This small molecule binds to this protein.
Small molecule (SMILES): CCc1cc(Sc2ncc(C(=O)O)[nH]2)nc([C@H]2CCCC[C@@H]2C(=O)NCc2ccc(Cl)c(Cl)c2)n1

Sequence of chain 1.D:
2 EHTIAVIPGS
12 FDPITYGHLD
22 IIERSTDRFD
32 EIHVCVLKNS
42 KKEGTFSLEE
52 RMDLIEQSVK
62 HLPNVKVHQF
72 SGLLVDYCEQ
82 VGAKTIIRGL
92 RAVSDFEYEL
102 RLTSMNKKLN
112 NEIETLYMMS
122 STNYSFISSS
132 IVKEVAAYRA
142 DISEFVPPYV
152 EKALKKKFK

Sequence of chain 1.F:
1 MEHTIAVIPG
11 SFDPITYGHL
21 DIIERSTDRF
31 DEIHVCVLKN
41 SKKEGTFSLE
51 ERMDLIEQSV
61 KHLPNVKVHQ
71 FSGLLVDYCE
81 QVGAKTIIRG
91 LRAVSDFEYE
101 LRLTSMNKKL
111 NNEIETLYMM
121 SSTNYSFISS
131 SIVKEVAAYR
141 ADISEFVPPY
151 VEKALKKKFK

Binding-site contacts:
Ligand atom N35 contacts residue GLU135 of chain 1.D at 3.8 Å.
Ligand atom CL8 contacts residue GLY10 of chain 1.F at 3.9 Å.
Ligand atom C36 contacts residue GLU135 of chain 1.D at 3.1 Å.
Ligand atom N35 contacts residue TYR99 of chain 1.F at 3.4 Å (h-bond).
Ligand atom O18 contacts residue LEU74 of chain 1.F at 3.7 Å.
Ligand atom C2 contacts residue ASN107 of chain 1.F at 4.0 Å.
Ligand atom O38 contacts residue GLU135 of chain 1.D at 3.6 Å.
Ligand atom C11 contacts residue ASN107 of chain 1.F at 3.6 Å.
Ligand atom C20 contacts residue GLY73 of chain 1.F at 3.5 Å.
Ligand atom C2 contacts residue LEU75 of chain 1.F at 3.2 Å (hydrophobic).
Ligand atom CL8 contacts residue PRO9 of chain 1.F at 3.4 Å.
Ligand atom N8 contacts residue ASN107 of chain 1.F at 3.4 Å (h-bond).
Ligand atom C22 contacts residue LEU75 of chain 1.F at 3.9 Å (hydrophobic).
Ligand atom C12 contacts residue ASN107 of chain 1.F at 3.5 Å.
Ligand atom C1 contacts residue GLU100 of chain 1.F at 3.7 Å.
Ligand atom C1 contacts residue ARG89 of chain 1.F at 3.2 Å.
Ligand atom C21 contacts residue GLY73 of chain 1.F at 3.9 Å.
Ligand atom C34 contacts residue GLU135 of chain 1.D at 3.2 Å.
Ligand atom CL8 contacts residue CYS36 of chain 1.F at 3.1 Å.
Ligand atom C3 contacts residue LEU75 of chain 1.F at 3.7 Å (hydrophobic).
Ligand atom CL8 contacts residue VAL37 of chain 1.F at 3.8 Å.
Ligand atom C13 contacts residue VAL136 of chain 1.D at 3.7 Å (hydrophobic).
Ligand atom O18 contacts residue LEU75 of chain 1.F at 2.8 Å (h-bond).
Ligand atom S29 contacts residue TYR99 of chain 1.F at 3.9 Å.
Ligand atom CL7 contacts residue PRO9 of chain 1.F at 3.8 Å.
Ligand atom C9 contacts residue ASN107 of chain 1.F at 3.5 Å.
Ligand atom C22 contacts residue LEU38 of chain 1.F at 3.9 Å (hydrophobic).
Ligand atom N31 contacts residue GLU135 of chain 1.D at 3.4 Å (salt-bridge).
Ligand atom CL8 contacts residue LEU38 of chain 1.F at 3.9 Å.
Ligand atom C17 contacts residue LEU75 of chain 1.F at 4.0 Å (hydrophobic).
Ligand atom C30 contacts residue TYR99 of chain 1.F at 3.5 Å (hydrophobic).
Ligand atom C34 contacts residue TYR99 of chain 1.F at 4.0 Å (hydrophobic).
Ligand atom O37 contacts residue GLU135 of chain 1.D at 3.3 Å.
Ligand atom N8 contacts residue LEU75 of chain 1.F at 3.9 Å.
Ligand atom C12 contacts residue MET106 of chain 1.F at 3.8 Å (hydrophobic).
Ligand atom C14 contacts residue LEU74 of chain 1.F at 3.7 Å (hydrophobic).
Ligand atom C20 contacts residue TYR139 of chain 1.D at 3.5 Å (hydrophobic).
Ligand atom C33 contacts residue GLU135 of chain 1.D at 2.9 Å.
Ligand atom C30 contacts residue GLU135 of chain 1.D at 3.9 Å.
Ligand atom C22 contacts residue GLY73 of chain 1.F at 3.4 Å.